Binding-site contacts:
Ligand atom C9 contacts residue LEU46 of chain 1.A at 3.8 Å (hydrophobic).
Ligand atom C21 contacts residue SER245 of chain 1.A at 3.4 Å.
Ligand atom C21 contacts residue GLY246 of chain 1.A at 3.5 Å.
Ligand atom F13 contacts residue PHE124 of chain 1.A at 3.2 Å.
Ligand atom N20 contacts residue GLY246 of chain 1.A at 2.9 Å (h-bond).
Ligand atom F29 contacts residue TYR87 of chain 1.A at 3.8 Å.
Ligand atom C12 contacts residue PHE124 of chain 1.A at 3.8 Å (hydrophobic).
Ligand atom C22 contacts residue THR248 of chain 1.A at 3.5 Å.
Ligand atom N16 contacts residue GLY246 of chain 1.A at 3.0 Å (h-bond).
Ligand atom C6 contacts residue ASP48 of chain 1.A at 3.5 Å.
Ligand atom C18 contacts residue GLY246 of chain 1.A at 3.7 Å.
Ligand atom C8 contacts residue GLY246 of chain 1.A at 3.4 Å.
Ligand atom C9 contacts residue GLY246 of chain 1.A at 3.7 Å.
Ligand atom C22 contacts residue GLY29 of chain 1.A at 3.2 Å.
Ligand atom C25 contacts residue THR248 of chain 1.A at 3.6 Å.
Ligand atom C4 contacts residue ASP244 of chain 1.A at 3.9 Å.
Ligand atom C21 contacts residue GLY29 of chain 1.A at 3.6 Å.
Ligand atom C23 contacts residue GLN28 of chain 1.A at 3.5 Å.
Ligand atom N5 contacts residue ASP48 of chain 1.A at 2.6 Å (salt-bridge).
Ligand atom F13 contacts residue TYR87 of chain 1.A at 3.2 Å.
Ligand atom N14 contacts residue ASP48 of chain 1.A at 2.7 Å (salt-bridge).
Ligand atom N14 contacts residue ASP244 of chain 1.A at 2.8 Å (salt-bridge).
Ligand atom N16 contacts residue LEU46 of chain 1.A at 3.5 Å.
Ligand atom C4 contacts residue ASP48 of chain 1.A at 3.4 Å.
Ligand atom C11 contacts residue PHE124 of chain 1.A at 3.9 Å (hydrophobic).
Ligand atom C24 contacts residue GLN28 of chain 1.A at 3.7 Å.
Ligand atom C23 contacts residue GLY27 of chain 1.A at 3.8 Å.
Ligand atom N26 contacts residue ALA351 of chain 1.A at 3.2 Å.
Ligand atom C17 contacts residue GLY246 of chain 1.A at 3.8 Å.
Ligand atom C25 contacts residue GLY29 of chain 1.A at 3.5 Å.
Ligand atom C15 contacts residue TYR87 of chain 1.A at 3.5 Å (hydrophobic).
Ligand atom C21 contacts residue THR247 of chain 1.A at 3.8 Å.
Ligand atom C24 contacts residue GLY29 of chain 1.A at 3.7 Å.
Ligand atom N14 contacts residue GLY50 of chain 1.A at 3.7 Å.
Ligand atom C2 contacts residue TYR87 of chain 1.A at 3.9 Å (hydrophobic).
Ligand atom C23 contacts residue THR248 of chain 1.A at 3.3 Å.
Ligand atom C23 contacts residue GLY29 of chain 1.A at 3.1 Å.
Ligand atom C15 contacts residue ASP48 of chain 1.A at 3.5 Å.
Ligand atom C7 contacts residue ILE134 of chain 1.A at 3.8 Å (hydrophobic).
Ligand atom F30 contacts residue TYR87 of chain 1.A at 3.8 Å.

Sequence of chain 1.A:
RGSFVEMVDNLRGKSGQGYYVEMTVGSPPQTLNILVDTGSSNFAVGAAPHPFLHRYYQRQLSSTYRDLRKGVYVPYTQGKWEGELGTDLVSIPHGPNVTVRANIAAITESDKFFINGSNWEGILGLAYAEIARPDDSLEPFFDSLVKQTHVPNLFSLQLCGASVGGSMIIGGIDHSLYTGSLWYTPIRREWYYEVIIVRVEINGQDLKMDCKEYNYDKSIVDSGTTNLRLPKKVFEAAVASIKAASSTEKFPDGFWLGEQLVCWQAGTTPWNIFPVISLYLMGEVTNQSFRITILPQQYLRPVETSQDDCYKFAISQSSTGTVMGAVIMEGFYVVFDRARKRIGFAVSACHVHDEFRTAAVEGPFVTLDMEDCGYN

This small molecule binds to this protein.
Small molecule (SMILES): C[C@@]1(c2cc(NC(=O)c3ccc(C#N)cn3)ccc2F)C[C@@H](C(F)(F)F)OC(N)=N1